The small molecule below binds the protein below.
Small molecule (SMILES): NC(=O)c1cnc2[nH]ccc2c1NC1[C@@H]2CC3C[C@H]1CC(O)(C3)C2

Sequence of chain 1.C:
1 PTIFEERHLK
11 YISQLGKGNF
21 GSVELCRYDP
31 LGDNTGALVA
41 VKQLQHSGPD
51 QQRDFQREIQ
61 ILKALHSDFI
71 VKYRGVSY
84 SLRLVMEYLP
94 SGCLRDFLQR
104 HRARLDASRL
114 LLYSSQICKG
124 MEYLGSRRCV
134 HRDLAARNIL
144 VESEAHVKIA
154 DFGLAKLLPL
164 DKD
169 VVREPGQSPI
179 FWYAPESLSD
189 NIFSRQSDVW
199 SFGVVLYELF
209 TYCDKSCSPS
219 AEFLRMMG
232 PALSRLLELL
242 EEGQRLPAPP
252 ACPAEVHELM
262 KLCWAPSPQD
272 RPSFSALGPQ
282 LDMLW

Binding-site contacts:
Ligand atom N7 contacts residue LEU92 of chain 1.C at 3.4 Å (h-bond).
Ligand atom C10 contacts residue ALA40 of chain 1.C at 3.8 Å (hydrophobic).
Ligand atom C6 contacts residue LEU92 of chain 1.C at 3.4 Å (hydrophobic).
Ligand atom N12 contacts residue ALA40 of chain 1.C at 3.2 Å.
Ligand atom N4 contacts residue TYR91 of chain 1.C at 3.4 Å.
Ligand atom C3 contacts residue LEU92 of chain 1.C at 3.5 Å (hydrophobic).
Ligand atom C6 contacts residue TYR91 of chain 1.C at 3.9 Å (hydrophobic).
Ligand atom C8 contacts residue LEU15 of chain 1.C at 3.6 Å (hydrophobic).
Ligand atom C22 contacts residue ASP154 of chain 1.C at 3.8 Å.
Ligand atom N7 contacts residue TYR91 of chain 1.C at 3.7 Å.
Ligand atom C5 contacts residue LEU143 of chain 1.C at 3.8 Å (hydrophobic).
Ligand atom C20 contacts residue ARG140 of chain 1.C at 3.7 Å.
Ligand atom C1 contacts residue LEU15 of chain 1.C at 4.0 Å (hydrophobic).
Ligand atom C3 contacts residue TYR91 of chain 1.C at 4.0 Å (hydrophobic).
Ligand atom C14 contacts residue LEU15 of chain 1.C at 3.6 Å (hydrophobic).
Ligand atom C3 contacts residue GLU90 of chain 1.C at 4.0 Å.
Ligand atom C22 contacts residue ASN141 of chain 1.C at 4.0 Å.
Ligand atom O11 contacts residue LEU143 of chain 1.C at 3.5 Å.
Ligand atom C2 contacts residue LEU143 of chain 1.C at 3.5 Å (hydrophobic).
Ligand atom C8 contacts residue GLY95 of chain 1.C at 3.8 Å.
Ligand atom N12 contacts residue MET89 of chain 1.C at 3.8 Å.
Ligand atom C16 contacts residue ARG140 of chain 1.C at 3.3 Å.
Ligand atom C1 contacts residue LEU143 of chain 1.C at 3.8 Å (hydrophobic).
Ligand atom O24 contacts residue ARG140 of chain 1.C at 2.8 Å (salt-bridge).
Ligand atom C9 contacts residue LEU15 of chain 1.C at 3.8 Å (hydrophobic).
Ligand atom C15 contacts residue LEU15 of chain 1.C at 3.9 Å (hydrophobic).
Ligand atom C6 contacts residue LEU143 of chain 1.C at 4.0 Å (hydrophobic).
Ligand atom N4 contacts residue LEU92 of chain 1.C at 3.0 Å (h-bond).
Ligand atom N12 contacts residue VAL71 of chain 1.C at 3.9 Å.
Ligand atom O24 contacts residue ASN141 of chain 1.C at 3.8 Å.
Ligand atom C19 contacts residue GLY16 of chain 1.C at 4.0 Å.
Ligand atom C6 contacts residue LEU15 of chain 1.C at 4.1 Å (hydrophobic).
Ligand atom C2 contacts residue ALA40 of chain 1.C at 4.0 Å (hydrophobic).
Ligand atom C3 contacts residue LEU143 of chain 1.C at 3.8 Å (hydrophobic).
Ligand atom C19 contacts residue VAL23 of chain 1.C at 4.1 Å (hydrophobic).
Ligand atom N12 contacts residue GLU90 of chain 1.C at 3.1 Å (salt-bridge).
Ligand atom C10 contacts residue LEU143 of chain 1.C at 3.5 Å (hydrophobic).
Ligand atom N7 contacts residue GLY95 of chain 1.C at 3.9 Å.
Ligand atom N7 contacts residue LEU15 of chain 1.C at 3.9 Å.
Ligand atom C5 contacts residue LEU15 of chain 1.C at 3.9 Å (hydrophobic).